Sequence of chain 1.A:
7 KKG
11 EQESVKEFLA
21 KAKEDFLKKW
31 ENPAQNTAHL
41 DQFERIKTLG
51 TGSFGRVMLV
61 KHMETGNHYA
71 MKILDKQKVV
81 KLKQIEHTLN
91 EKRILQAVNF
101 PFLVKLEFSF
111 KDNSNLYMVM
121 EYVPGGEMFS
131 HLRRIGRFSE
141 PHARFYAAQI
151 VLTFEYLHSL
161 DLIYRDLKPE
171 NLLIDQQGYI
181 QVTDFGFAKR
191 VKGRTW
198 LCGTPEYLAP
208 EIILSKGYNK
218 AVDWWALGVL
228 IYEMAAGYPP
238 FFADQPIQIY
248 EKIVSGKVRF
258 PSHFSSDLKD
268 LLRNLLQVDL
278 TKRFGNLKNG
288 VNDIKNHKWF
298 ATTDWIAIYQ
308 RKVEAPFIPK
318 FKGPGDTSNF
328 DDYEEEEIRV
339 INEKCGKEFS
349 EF

The protein below binds the small molecule below.
Small molecule (SMILES): CCn1c(C2=C(N)NON2)nc2c(C#CC(C)(C)O)nc(O[C@@H](CCN)c3ccccc3)cc21

Binding-site contacts:
Ligand atom C17 contacts residue THR51 of chain 1.A at 3.6 Å.
Ligand atom N4 contacts residue PHE327 of chain 1.A at 3.6 Å.
Ligand atom C14 contacts residue LEU95 of chain 1.A at 3.5 Å (hydrophobic).
Ligand atom N1 contacts residue LYS72 of chain 1.A at 3.1 Å (salt-bridge).
Ligand atom C13 contacts residue GLU91 of chain 1.A at 3.6 Å.
Ligand atom C13 contacts residue LEU95 of chain 1.A at 3.6 Å (hydrophobic).
Ligand atom C15 contacts residue LEU95 of chain 1.A at 3.4 Å (hydrophobic).
Ligand atom C9 contacts residue LEU173 of chain 1.A at 3.4 Å (hydrophobic).
Ligand atom N5 contacts residue TYR122 of chain 1.A at 3.6 Å.
Ligand atom C15 contacts residue MET120 of chain 1.A at 3.6 Å (hydrophobic).
Ligand atom C8 contacts residue GLY50 of chain 1.A at 3.5 Å.
Ligand atom C12 contacts residue ASP184 of chain 1.A at 3.4 Å.
Ligand atom O3 contacts residue ASP184 of chain 1.A at 3.4 Å (salt-bridge).
Ligand atom C12 contacts residue LYS72 of chain 1.A at 3.6 Å.
Ligand atom C21 contacts residue PHE54 of chain 1.A at 3.6 Å (hydrophobic).
Ligand atom O1 contacts residue TYR122 of chain 1.A at 3.5 Å.
Ligand atom N3 contacts residue THR183 of chain 1.A at 3.0 Å (h-bond).
Ligand atom N7 contacts residue ASP184 of chain 1.A at 2.5 Å (salt-bridge).
Ligand atom C11 contacts residue LYS72 of chain 1.A at 3.5 Å.
Ligand atom C11 contacts residue THR183 of chain 1.A at 3.4 Å.
Ligand atom C14 contacts residue VAL104 of chain 1.A at 3.4 Å (hydrophobic).
Ligand atom C10 contacts residue ALA70 of chain 1.A at 3.6 Å (hydrophobic).
Ligand atom N1 contacts residue ASP184 of chain 1.A at 3.5 Å.
Ligand atom N6 contacts residue MET120 of chain 1.A at 3.5 Å (h-bond).
Ligand atom N5 contacts residue VAL123 of chain 1.A at 3.1 Å (h-bond).
Ligand atom O2 contacts residue PHE185 of chain 1.A at 3.0 Å (h-bond).
Ligand atom C23 contacts residue ARG56 of chain 1.A at 3.4 Å.
Ligand atom N5 contacts residue GLU121 of chain 1.A at 3.5 Å (salt-bridge).
Ligand atom C8 contacts residue LEU49 of chain 1.A at 3.2 Å (hydrophobic).
Ligand atom C5 contacts residue THR183 of chain 1.A at 3.4 Å.
Ligand atom O2 contacts residue GLU91 of chain 1.A at 2.6 Å (salt-bridge).
Ligand atom N6 contacts residue GLU121 of chain 1.A at 3.0 Å (salt-bridge).
Ligand atom C11 contacts residue ASP184 of chain 1.A at 3.4 Å.
Ligand atom O2 contacts residue ASP184 of chain 1.A at 3.6 Å.
Ligand atom C12 contacts residue THR183 of chain 1.A at 3.6 Å.
Ligand atom O1 contacts residue PHE327 of chain 1.A at 3.3 Å.
Ligand atom C10 contacts residue LEU173 of chain 1.A at 3.4 Å (hydrophobic).
Ligand atom C3 contacts residue THR183 of chain 1.A at 3.6 Å.
Ligand atom C23 contacts residue GLY55 of chain 1.A at 3.4 Å.
Ligand atom O2 contacts residue LEU95 of chain 1.A at 3.4 Å.